Sequence of chain 1.I:
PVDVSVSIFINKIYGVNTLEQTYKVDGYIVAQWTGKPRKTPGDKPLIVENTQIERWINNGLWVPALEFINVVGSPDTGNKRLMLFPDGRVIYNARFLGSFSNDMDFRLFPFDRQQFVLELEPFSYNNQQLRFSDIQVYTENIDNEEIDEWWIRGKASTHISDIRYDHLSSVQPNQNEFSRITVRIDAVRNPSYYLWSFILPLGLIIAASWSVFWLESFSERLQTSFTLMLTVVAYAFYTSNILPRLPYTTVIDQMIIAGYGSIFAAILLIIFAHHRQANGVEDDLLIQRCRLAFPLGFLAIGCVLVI

Sequence of chain 1.J:
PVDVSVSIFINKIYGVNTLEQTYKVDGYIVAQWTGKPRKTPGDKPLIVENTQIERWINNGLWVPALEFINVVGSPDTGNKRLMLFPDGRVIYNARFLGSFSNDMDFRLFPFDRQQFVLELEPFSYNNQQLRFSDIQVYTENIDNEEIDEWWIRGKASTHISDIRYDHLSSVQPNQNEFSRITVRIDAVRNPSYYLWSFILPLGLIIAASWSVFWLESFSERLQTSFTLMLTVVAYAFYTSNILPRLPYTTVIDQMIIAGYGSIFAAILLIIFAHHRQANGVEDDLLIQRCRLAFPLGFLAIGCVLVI

The small molecule below binds the protein below.
Small molecule (SMILES): CC(=O)OCC[N+](C)(C)C

Binding-site contacts:
Ligand atom C6 contacts residue TYR38 of chain 1.I at 3.5 Å (hydrophobic).
Ligand atom O7 contacts residue ASN103 of chain 1.I at 3.3 Å (h-bond).
Ligand atom C6 contacts residue PHE19 of chain 1.I at 3.4 Å (hydrophobic).
Ligand atom O7 contacts residue VAL40 of chain 1.I at 4.2 Å.
Ligand atom C9 contacts residue TYR175 of chain 1.J at 3.8 Å (hydrophobic).
Ligand atom N1 contacts residue PHE133 of chain 1.J at 3.9 Å.
Ligand atom C8 contacts residue PRO132 of chain 1.J at 3.1 Å (hydrophobic).
Ligand atom C2 contacts residue ASN103 of chain 1.I at 4.2 Å.
Ligand atom C10 contacts residue ILE79 of chain 1.J at 3.9 Å (hydrophobic).
Ligand atom N1 contacts residue GLU77 of chain 1.J at 4.4 Å.
Ligand atom C5 contacts residue PHE19 of chain 1.I at 4.2 Å (hydrophobic).
Ligand atom C2 contacts residue GLU77 of chain 1.J at 4.0 Å.
Ligand atom C10 contacts residue GLU77 of chain 1.J at 4.2 Å.
Ligand atom C8 contacts residue PHE133 of chain 1.J at 3.5 Å (hydrophobic).
Ligand atom C8 contacts residue GLU77 of chain 1.J at 4.0 Å.
Ligand atom O7 contacts residue LEU178 of chain 1.J at 3.5 Å.
Ligand atom C3 contacts residue TYR38 of chain 1.I at 4.0 Å (hydrophobic).
Ligand atom C9 contacts residue LEU178 of chain 1.J at 3.8 Å (hydrophobic).
Ligand atom O4 contacts residue ASN103 of chain 1.I at 4.4 Å.
Ligand atom C9 contacts residue PHE188 of chain 1.J at 3.6 Å (hydrophobic).
Ligand atom N1 contacts residue TYR175 of chain 1.J at 4.3 Å.
Ligand atom C10 contacts residue GLU131 of chain 1.J at 3.5 Å.
Ligand atom C3 contacts residue ASN103 of chain 1.I at 3.3 Å.
Ligand atom O7 contacts residue PHE19 of chain 1.I at 4.0 Å.
Ligand atom O4 contacts residue TYR38 of chain 1.I at 4.0 Å.
Ligand atom C2 contacts residue TYR38 of chain 1.I at 3.8 Å (hydrophobic).
Ligand atom O7 contacts residue TYR38 of chain 1.I at 3.5 Å.
Ligand atom O4 contacts residue LEU178 of chain 1.J at 3.7 Å.
Ligand atom C10 contacts residue TYR38 of chain 1.I at 3.7 Å (hydrophobic).
Ligand atom C9 contacts residue PHE133 of chain 1.J at 4.1 Å (hydrophobic).
Ligand atom C3 contacts residue PHE133 of chain 1.J at 4.3 Å (hydrophobic).
Ligand atom C2 contacts residue PHE133 of chain 1.J at 3.5 Å (hydrophobic).
Ligand atom C10 contacts residue TYR175 of chain 1.J at 3.3 Å (hydrophobic).
Ligand atom C8 contacts residue ILE79 of chain 1.J at 4.4 Å (hydrophobic).
Ligand atom N1 contacts residue GLU131 of chain 1.J at 4.0 Å.
Ligand atom C5 contacts residue LEU178 of chain 1.J at 3.9 Å (hydrophobic).
Ligand atom C5 contacts residue TYR38 of chain 1.I at 3.6 Å (hydrophobic).
Ligand atom C3 contacts residue LEU178 of chain 1.J at 3.8 Å (hydrophobic).
Ligand atom C9 contacts residue GLU131 of chain 1.J at 4.1 Å.
Ligand atom C8 contacts residue GLU131 of chain 1.J at 3.6 Å.